Sequence of chain 1.JA:
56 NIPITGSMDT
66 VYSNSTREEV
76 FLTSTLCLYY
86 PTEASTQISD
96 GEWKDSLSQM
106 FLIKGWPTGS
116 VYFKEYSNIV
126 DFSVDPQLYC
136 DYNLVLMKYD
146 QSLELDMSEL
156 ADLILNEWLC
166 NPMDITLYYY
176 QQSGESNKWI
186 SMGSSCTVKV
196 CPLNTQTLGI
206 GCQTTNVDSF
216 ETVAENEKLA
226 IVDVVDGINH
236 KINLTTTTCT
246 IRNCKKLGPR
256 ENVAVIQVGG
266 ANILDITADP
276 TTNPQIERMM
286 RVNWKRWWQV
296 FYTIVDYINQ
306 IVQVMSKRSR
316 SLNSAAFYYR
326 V

Binding-site contacts:
Ligand atom O6 contacts residue VAL212 of chain 1.JA at 3.2 Å.
Ligand atom C7 contacts residue LEU239 of chain 1.JA at 4.4 Å (hydrophobic).
Ligand atom C8 contacts residue THR240 of chain 1.JA at 4.5 Å.
Ligand atom C1 contacts residue ASN238 of chain 1.JA at 1.4 Å.
Ligand atom C3 contacts residue ASN238 of chain 1.JA at 3.8 Å.
Ligand atom N2 contacts residue THR240 of chain 1.JA at 4.2 Å.
Ligand atom C7 contacts residue ASN238 of chain 1.JA at 3.9 Å.
Ligand atom C2 contacts residue ASN238 of chain 1.JA at 2.5 Å.
Ligand atom C8 contacts residue THR171 of chain 1.JA at 4.0 Å.
Ligand atom N2 contacts residue ASN238 of chain 1.JA at 2.9 Å (h-bond).
Ligand atom C8 contacts residue THR241 of chain 1.JA at 4.1 Å.
Ligand atom O5 contacts residue VAL212 of chain 1.JA at 3.8 Å.
Ligand atom C8 contacts residue LEU239 of chain 1.JA at 3.7 Å (hydrophobic).
Ligand atom C5 contacts residue ASN238 of chain 1.JA at 3.7 Å.
Ligand atom O7 contacts residue THR171 of chain 1.JA at 4.3 Å.
Ligand atom O5 contacts residue ASN238 of chain 1.JA at 2.4 Å (h-bond).
Ligand atom N2 contacts residue LEU239 of chain 1.JA at 4.0 Å.
Ligand atom C4 contacts residue ASN238 of chain 1.JA at 4.3 Å.
Ligand atom O7 contacts residue ASN238 of chain 1.JA at 4.0 Å.

A protein and the small-molecule ligand that binds it are described below.
Small molecule (SMILES): CC(=O)N[C@@H]1[C@@H](O)[C@H](O)[C@@H](CO)O[C@H]1O